This small molecule binds to this protein.
Small molecule (SMILES): Nc1nc(=O)c2c([nH]1)NC[C@H](CCc1ccc(C(=O)N[C@@H](CCC(=O)O)C(=O)O)cc1)C2

Sequence of chain 1.A:
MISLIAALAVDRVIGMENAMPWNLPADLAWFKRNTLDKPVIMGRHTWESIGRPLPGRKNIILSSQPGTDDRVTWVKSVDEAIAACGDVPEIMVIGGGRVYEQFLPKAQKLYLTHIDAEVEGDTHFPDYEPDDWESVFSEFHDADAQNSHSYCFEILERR

Binding-site contacts:
Ligand atom O2 contacts residue LYS32 of chain 1.A at 2.8 Å (salt-bridge).
Ligand atom C6 contacts residue ILE94 of chain 1.A at 3.8 Å (hydrophobic).
Ligand atom C7 contacts residue ILE5 of chain 1.A at 3.7 Å (hydrophobic).
Ligand atom C15 contacts residue PHE31 of chain 1.A at 3.5 Å (hydrophobic).
Ligand atom O2 contacts residue ARG57 of chain 1.A at 2.7 Å (salt-bridge).
Ligand atom O4 contacts residue ALA7 of chain 1.A at 3.9 Å.
Ligand atom C2 contacts residue ALA6 of chain 1.A at 3.8 Å (hydrophobic).
Ligand atom O contacts residue ARG52 of chain 1.A at 3.0 Å (salt-bridge).
Ligand atom C4 contacts residue ASP27 of chain 1.A at 3.5 Å.
Ligand atom CT contacts residue ARG57 of chain 1.A at 3.3 Å.
Ligand atom N1 contacts residue ILE5 of chain 1.A at 3.4 Å (h-bond).
Ligand atom C8A contacts residue ALA6 of chain 1.A at 3.8 Å (hydrophobic).
Ligand atom C7 contacts residue ILE94 of chain 1.A at 2.9 Å (hydrophobic).
Ligand atom C7 contacts residue TYR100 of chain 1.A at 3.2 Å (hydrophobic).
Ligand atom C contacts residue ARG52 of chain 1.A at 3.8 Å.
Ligand atom N8 contacts residue ALA6 of chain 1.A at 3.8 Å.
Ligand atom O1 contacts residue PHE31 of chain 1.A at 3.3 Å.
Ligand atom N1 contacts residue ALA7 of chain 1.A at 3.7 Å.
Ligand atom C16 contacts residue PHE31 of chain 1.A at 3.3 Å (hydrophobic).
Ligand atom N8 contacts residue TYR100 of chain 1.A at 3.3 Å (h-bond).
Ligand atom O4 contacts residue ASP27 of chain 1.A at 3.3 Å (salt-bridge).
Ligand atom NA2 contacts residue ASP27 of chain 1.A at 2.9 Å (salt-bridge).
Ligand atom C13 contacts residue GLU17 of chain 1.A at 3.0 Å.
Ligand atom N1 contacts residue ALA6 of chain 1.A at 3.4 Å.
Ligand atom C2 contacts residue ALA7 of chain 1.A at 3.8 Å (hydrophobic).
Ligand atom NA2 contacts residue THR113 of chain 1.A at 3.5 Å (h-bond).
Ligand atom CT contacts residue LYS32 of chain 1.A at 3.8 Å.
Ligand atom C12 contacts residue GLU17 of chain 1.A at 2.9 Å.
Ligand atom CA contacts residue ARG52 of chain 1.A at 3.7 Å.
Ligand atom C2 contacts residue ASP27 of chain 1.A at 3.7 Å.
Ligand atom N8 contacts residue ILE94 of chain 1.A at 3.6 Å (h-bond).
Ligand atom C contacts residue LEU54 of chain 1.A at 3.9 Å (hydrophobic).
Ligand atom C11 contacts residue GLU17 of chain 1.A at 3.7 Å.
Ligand atom O1 contacts residue ARG57 of chain 1.A at 2.6 Å (salt-bridge).
Ligand atom N3 contacts residue ASP27 of chain 1.A at 2.9 Å (salt-bridge).
Ligand atom N3 contacts residue ALA7 of chain 1.A at 3.5 Å.
Ligand atom C8A contacts residue ILE5 of chain 1.A at 3.5 Å (hydrophobic).
Ligand atom N8 contacts residue ILE5 of chain 1.A at 2.8 Å (h-bond).
Ligand atom C4 contacts residue ALA7 of chain 1.A at 3.6 Å (hydrophobic).
Ligand atom N1 contacts residue PHE31 of chain 1.A at 3.7 Å.